The small molecule below binds the protein below.
Small molecule (SMILES): CC(=O)N[C@@H]1[C@@H](O)[C@H](O)[C@@H](CO)O[C@H]1O

Sequence of chain 1.E:
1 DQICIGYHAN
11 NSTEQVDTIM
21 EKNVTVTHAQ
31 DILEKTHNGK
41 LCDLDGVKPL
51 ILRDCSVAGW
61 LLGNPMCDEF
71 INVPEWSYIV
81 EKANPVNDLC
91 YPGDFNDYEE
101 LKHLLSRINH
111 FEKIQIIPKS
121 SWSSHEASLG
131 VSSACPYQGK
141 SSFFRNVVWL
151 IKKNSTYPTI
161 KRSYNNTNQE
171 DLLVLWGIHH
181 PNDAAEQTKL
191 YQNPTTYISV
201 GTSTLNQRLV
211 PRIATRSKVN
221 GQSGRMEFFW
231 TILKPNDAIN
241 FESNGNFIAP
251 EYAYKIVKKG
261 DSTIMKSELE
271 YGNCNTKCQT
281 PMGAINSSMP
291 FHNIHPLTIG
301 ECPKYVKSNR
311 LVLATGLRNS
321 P

Binding-site contacts:
Ligand atom N2 contacts residue LYS22 of chain 1.E at 4.3 Å.
Ligand atom C3 contacts residue ASN23 of chain 1.E at 3.9 Å.
Ligand atom C4 contacts residue ASN23 of chain 1.E at 4.3 Å.
Ligand atom O7 contacts residue ASN23 of chain 1.E at 3.3 Å (h-bond).
Ligand atom O5 contacts residue ASN23 of chain 1.E at 2.4 Å (h-bond).
Ligand atom C1 contacts residue ASN23 of chain 1.E at 1.4 Å.
Ligand atom C8 contacts residue LYS22 of chain 1.E at 3.6 Å.
Ligand atom C2 contacts residue ASN23 of chain 1.E at 2.6 Å.
Ligand atom C5 contacts residue ASN23 of chain 1.E at 3.6 Å.
Ligand atom N2 contacts residue ASN23 of chain 1.E at 3.1 Å (h-bond).
Ligand atom C7 contacts residue ASN23 of chain 1.E at 3.4 Å.
Ligand atom C7 contacts residue LYS22 of chain 1.E at 4.4 Å.